Sequence of chain 1.C:
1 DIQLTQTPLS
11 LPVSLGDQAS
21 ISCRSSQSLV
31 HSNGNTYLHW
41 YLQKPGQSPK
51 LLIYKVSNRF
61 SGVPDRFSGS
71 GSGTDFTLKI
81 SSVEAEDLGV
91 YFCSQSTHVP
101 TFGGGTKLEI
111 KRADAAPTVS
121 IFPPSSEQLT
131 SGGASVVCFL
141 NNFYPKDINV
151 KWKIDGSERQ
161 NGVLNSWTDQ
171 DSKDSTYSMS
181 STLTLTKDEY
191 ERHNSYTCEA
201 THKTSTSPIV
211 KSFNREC

Binding-site contacts:
Ligand atom N contacts residue ASN56 of chain 1.D at 3.1 Å (h-bond).
Ligand atom CG contacts residue ASN33 of chain 1.C at 3.7 Å.
Ligand atom CD contacts residue A2G1 of chain 1.L at 3.9 Å.
Ligand atom C contacts residue THR97 of chain 1.C at 4.0 Å.
Ligand atom C contacts residue HIS31 of chain 1.C at 3.8 Å.
Ligand atom OG1 contacts residue A2G1 of chain 1.L at 1.4 Å.
Ligand atom CA contacts residue A2G1 of chain 1.L at 3.4 Å.
Ligand atom CA contacts residue THR97 of chain 1.C at 3.6 Å.
Ligand atom O contacts residue A2G1 of chain 1.L at 3.6 Å.
Ligand atom O contacts residue ARG52 of chain 1.D at 3.7 Å.
Ligand atom CA contacts residue A2G1 of chain 1.L at 3.7 Å.
Ligand atom CA contacts residue ASN56 of chain 1.D at 3.3 Å.
Ligand atom O contacts residue HIS31 of chain 1.C at 2.8 Å (h-bond).
Ligand atom CD contacts residue TYR61 of chain 1.D at 3.7 Å (hydrophobic).
Ligand atom CA contacts residue HIS98 of chain 1.C at 3.7 Å.
Ligand atom CD contacts residue TRP33 of chain 1.D at 3.3 Å (hydrophobic).
Ligand atom CD1 contacts residue ASN56 of chain 1.D at 3.6 Å.
Ligand atom N contacts residue THR97 of chain 1.C at 3.3 Å (h-bond).
Ligand atom C contacts residue A2G1 of chain 1.L at 3.4 Å.
Ligand atom O contacts residue A2G1 of chain 1.L at 3.4 Å.
Ligand atom CG2 contacts residue A2G1 of chain 1.L at 3.7 Å.
Ligand atom CG contacts residue HIS31 of chain 1.C at 3.8 Å.
Ligand atom CB contacts residue A2G1 of chain 1.L at 2.5 Å.
Ligand atom CD contacts residue ARG52 of chain 1.D at 3.8 Å.
Ligand atom CG contacts residue TRP33 of chain 1.D at 3.3 Å (hydrophobic).
Ligand atom C contacts residue ARG52 of chain 1.D at 4.0 Å.
Ligand atom C contacts residue A2G1 of chain 1.L at 4.0 Å.
Ligand atom C contacts residue ARG52 of chain 1.D at 3.4 Å.
Ligand atom CA contacts residue HIS31 of chain 1.C at 4.0 Å.
Ligand atom N contacts residue HIS98 of chain 1.C at 3.8 Å.
Ligand atom O contacts residue ARG52 of chain 1.D at 3.0 Å (salt-bridge).
Ligand atom C contacts residue ASN56 of chain 1.D at 3.7 Å.
Ligand atom C contacts residue HIS31 of chain 1.C at 3.8 Å.
Ligand atom CB contacts residue ASN56 of chain 1.D at 3.5 Å.
Ligand atom OG1 contacts residue THR97 of chain 1.C at 3.6 Å (h-bond).
Ligand atom CB contacts residue A2G1 of chain 1.L at 3.5 Å.
Ligand atom N contacts residue ARG52 of chain 1.D at 3.5 Å (salt-bridge).
Ligand atom CA contacts residue ARG52 of chain 1.D at 3.9 Å.
Ligand atom N contacts residue A2G1 of chain 1.L at 3.9 Å.
Ligand atom N contacts residue HIS31 of chain 1.C at 3.6 Å.

Sequence of chain 1.D:
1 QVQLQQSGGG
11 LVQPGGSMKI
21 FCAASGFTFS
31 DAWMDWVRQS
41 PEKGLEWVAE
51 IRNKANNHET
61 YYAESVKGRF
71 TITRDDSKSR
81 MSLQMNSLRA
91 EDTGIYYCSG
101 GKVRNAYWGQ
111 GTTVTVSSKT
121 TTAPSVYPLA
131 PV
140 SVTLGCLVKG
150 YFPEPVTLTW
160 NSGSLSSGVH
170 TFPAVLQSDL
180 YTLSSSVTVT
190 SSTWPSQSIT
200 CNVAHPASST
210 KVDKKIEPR

Sequence of chain 1.A:
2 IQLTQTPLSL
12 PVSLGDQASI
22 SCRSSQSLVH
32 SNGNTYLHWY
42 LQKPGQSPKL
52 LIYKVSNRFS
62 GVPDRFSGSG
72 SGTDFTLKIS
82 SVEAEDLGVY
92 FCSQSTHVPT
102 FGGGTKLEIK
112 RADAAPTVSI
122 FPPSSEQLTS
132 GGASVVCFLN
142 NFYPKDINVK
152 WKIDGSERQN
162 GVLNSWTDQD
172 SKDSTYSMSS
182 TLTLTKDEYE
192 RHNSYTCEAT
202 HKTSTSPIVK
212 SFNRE

This protein binds this small molecule.
Small molecule (SMILES): CC(C)C[C@@H](C=O)NC(=O)[C@@H]1CCCN1C(=O)[C@@H]1CCCN1C(=O)[C@H](CCCCN)NC(=O)[C@@H](NC(=O)CN)[C@@H](C)O